The protein below binds the small molecule below.
Small molecule (SMILES): CN[C@@H]1C[C@H]2O[C@@](C)([C@@H]1OC)n1c3ccccc3c3c4c(c5c6ccccc6n2c5c31)C(=O)NC4

Sequence of chain 1.B:
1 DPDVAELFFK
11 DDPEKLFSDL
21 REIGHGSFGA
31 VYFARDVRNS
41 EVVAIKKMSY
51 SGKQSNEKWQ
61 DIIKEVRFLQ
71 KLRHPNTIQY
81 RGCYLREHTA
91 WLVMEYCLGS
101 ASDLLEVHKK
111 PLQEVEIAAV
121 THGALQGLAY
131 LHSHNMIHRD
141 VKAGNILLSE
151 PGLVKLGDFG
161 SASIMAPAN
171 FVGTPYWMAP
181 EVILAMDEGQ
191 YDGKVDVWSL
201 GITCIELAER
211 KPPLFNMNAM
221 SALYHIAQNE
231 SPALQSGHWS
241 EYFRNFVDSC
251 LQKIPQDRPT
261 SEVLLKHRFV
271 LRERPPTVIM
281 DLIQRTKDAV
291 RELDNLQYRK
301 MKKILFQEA

Binding-site contacts:
Ligand atom C27 contacts residue ASN145 of chain 1.B at 3.5 Å.
Ligand atom C13 contacts residue MET94 of chain 1.B at 3.8 Å (hydrophobic).
Ligand atom C11 contacts residue VAL31 of chain 1.B at 3.8 Å (hydrophobic).
Ligand atom C28 contacts residue ASN145 of chain 1.B at 3.5 Å.
Ligand atom C20 contacts residue ILE23 of chain 1.B at 3.7 Å (hydrophobic).
Ligand atom C8 contacts residue CYS97 of chain 1.B at 3.7 Å (hydrophobic).
Ligand atom O5 contacts residue TYR96 of chain 1.B at 3.5 Å.
Ligand atom C2 contacts residue LYS303 of chain 1.B at 3.5 Å.
Ligand atom C27 contacts residue GLY144 of chain 1.B at 3.3 Å.
Ligand atom C3 contacts residue LEU98 of chain 1.B at 3.1 Å (hydrophobic).
Ligand atom C1 contacts residue LYS303 of chain 1.B at 3.6 Å.
Ligand atom N4 contacts residue GLY144 of chain 1.B at 2.9 Å (h-bond).
Ligand atom C15 contacts residue ASP158 of chain 1.B at 3.5 Å.
Ligand atom C8 contacts residue GLU95 of chain 1.B at 3.5 Å.
Ligand atom C26 contacts residue HIS25 of chain 1.B at 3.7 Å.
Ligand atom O5 contacts residue GLU95 of chain 1.B at 3.7 Å.
Ligand atom C5 contacts residue ILE23 of chain 1.B at 3.4 Å (hydrophobic).
Ligand atom C14 contacts residue LYS46 of chain 1.B at 3.6 Å.
Ligand atom C3 contacts residue GLY99 of chain 1.B at 3.5 Å.
Ligand atom C4 contacts residue CYS97 of chain 1.B at 3.1 Å (hydrophobic).
Ligand atom O4 contacts residue ILE23 of chain 1.B at 3.6 Å.
Ligand atom O5 contacts residue CYS97 of chain 1.B at 2.6 Å (h-bond).
Ligand atom C2 contacts residue GLY99 of chain 1.B at 3.7 Å.
Ligand atom C8 contacts residue ALA44 of chain 1.B at 3.5 Å (hydrophobic).
Ligand atom C14 contacts residue ASP158 of chain 1.B at 3.7 Å.
Ligand atom C1 contacts residue ILE23 of chain 1.B at 3.7 Å (hydrophobic).
Ligand atom C3 contacts residue CYS97 of chain 1.B at 3.4 Å (hydrophobic).
Ligand atom N1 contacts residue ILE78 of chain 1.B at 3.8 Å.
Ligand atom C6 contacts residue ILE23 of chain 1.B at 3.5 Å (hydrophobic).
Ligand atom C1 contacts residue ASP103 of chain 1.B at 3.8 Å.
Ligand atom C2 contacts residue LEU98 of chain 1.B at 3.8 Å (hydrophobic).
Ligand atom C25 contacts residue ILE23 of chain 1.B at 3.5 Å (hydrophobic).
Ligand atom C22 contacts residue GLY144 of chain 1.B at 3.8 Å.
Ligand atom C28 contacts residue GLY144 of chain 1.B at 2.7 Å.
Ligand atom C15 contacts residue LYS46 of chain 1.B at 3.7 Å.
Ligand atom N1 contacts residue ALA44 of chain 1.B at 3.3 Å.
Ligand atom O6 contacts residue GLY144 of chain 1.B at 3.3 Å (h-bond).
Ligand atom O4 contacts residue GLY24 of chain 1.B at 3.2 Å.
Ligand atom C9 contacts residue ALA44 of chain 1.B at 3.8 Å (hydrophobic).
Ligand atom N1 contacts residue GLU95 of chain 1.B at 2.8 Å (salt-bridge).